Binding-site contacts:
Ligand atom C14 contacts residue CYS105 of chain 1.C at 3.7 Å (hydrophobic).
Ligand atom C25 contacts residue GLU103 of chain 1.C at 3.6 Å.
Ligand atom C15 contacts residue TYR104 of chain 1.C at 3.5 Å (hydrophobic).
Ligand atom C10 contacts residue LEU22 of chain 1.C at 3.7 Å (hydrophobic).
Ligand atom C28 contacts residue CYS105 of chain 1.C at 3.8 Å (hydrophobic).
Ligand atom C15 contacts residue SER108 of chain 1.C at 3.6 Å.
Ligand atom O29 contacts residue GLU103 of chain 1.C at 3.7 Å.
Ligand atom C26 contacts residue GLU103 of chain 1.C at 3.7 Å.
Ligand atom C4 contacts residue ASP112 of chain 1.C at 3.0 Å.
Ligand atom C16 contacts residue SER108 of chain 1.C at 3.3 Å.
Ligand atom C15 contacts residue CYS105 of chain 1.C at 3.6 Å (hydrophobic).
Ligand atom F22 contacts residue VAL30 of chain 1.C at 3.9 Å.
Ligand atom C28 contacts residue ALA43 of chain 1.C at 3.9 Å (hydrophobic).
Ligand atom C17 contacts residue PHE155 of chain 1.C at 3.8 Å (hydrophobic).
Ligand atom N27 contacts residue ALA43 of chain 1.C at 3.4 Å.
Ligand atom C23 contacts residue ASP166 of chain 1.C at 3.3 Å.
Ligand atom O29 contacts residue CYS105 of chain 1.C at 2.7 Å (h-bond).
Ligand atom N13 contacts residue CYS105 of chain 1.C at 3.2 Å (h-bond).
Ligand atom C21 contacts residue PHE155 of chain 1.C at 3.5 Å (hydrophobic).
Ligand atom F22 contacts residue PHE155 of chain 1.C at 3.4 Å.
Ligand atom N27 contacts residue GLU103 of chain 1.C at 2.9 Å (salt-bridge).
Ligand atom C24 contacts residue ASP166 of chain 1.C at 3.7 Å.
Ligand atom C4 contacts residue SER108 of chain 1.C at 2.8 Å.
Ligand atom N19 contacts residue PHE155 of chain 1.C at 3.2 Å.
Ligand atom O29 contacts residue TYR104 of chain 1.C at 3.4 Å.
Ligand atom C3 contacts residue ASP112 of chain 1.C at 3.1 Å.
Ligand atom C14 contacts residue LEU22 of chain 1.C at 3.7 Å (hydrophobic).
Ligand atom N5 contacts residue SER108 of chain 1.C at 3.5 Å (h-bond).
Ligand atom C6 contacts residue GLN20 of chain 1.C at 3.5 Å.
Ligand atom C28 contacts residue GLU103 of chain 1.C at 3.8 Å.
Ligand atom C20 contacts residue PHE155 of chain 1.C at 3.4 Å (hydrophobic).
Ligand atom C9 contacts residue SER108 of chain 1.C at 3.7 Å.
Ligand atom N13 contacts residue TYR104 of chain 1.C at 3.6 Å.
Ligand atom C18 contacts residue PHE155 of chain 1.C at 3.3 Å (hydrophobic).
Ligand atom N11 contacts residue LEU22 of chain 1.C at 3.6 Å.
Ligand atom C8 contacts residue SER108 of chain 1.C at 3.2 Å.
Ligand atom C26 contacts residue ALA43 of chain 1.C at 3.6 Å (hydrophobic).
Ligand atom C12 contacts residue LEU22 of chain 1.C at 3.9 Å (hydrophobic).
Ligand atom C25 contacts residue VAL75 of chain 1.C at 3.7 Å (hydrophobic).
Ligand atom C24 contacts residue MET102 of chain 1.C at 3.5 Å (hydrophobic).

Sequence of chain 1.C:
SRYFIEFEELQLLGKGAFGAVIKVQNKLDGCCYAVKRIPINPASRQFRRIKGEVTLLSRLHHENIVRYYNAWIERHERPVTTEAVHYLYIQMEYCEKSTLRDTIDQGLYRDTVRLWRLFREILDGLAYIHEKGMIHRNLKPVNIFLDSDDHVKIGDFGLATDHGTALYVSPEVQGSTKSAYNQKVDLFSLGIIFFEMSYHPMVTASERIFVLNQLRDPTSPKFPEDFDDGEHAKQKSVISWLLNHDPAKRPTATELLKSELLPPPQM

This small molecule binds to this protein.
Small molecule (SMILES): CN1CCN(c2ccc3[nH]c(-c4c(N)c5c(F)cccc5[nH]c4=O)nc3c2)CC1